Sequence of chain 1.C:
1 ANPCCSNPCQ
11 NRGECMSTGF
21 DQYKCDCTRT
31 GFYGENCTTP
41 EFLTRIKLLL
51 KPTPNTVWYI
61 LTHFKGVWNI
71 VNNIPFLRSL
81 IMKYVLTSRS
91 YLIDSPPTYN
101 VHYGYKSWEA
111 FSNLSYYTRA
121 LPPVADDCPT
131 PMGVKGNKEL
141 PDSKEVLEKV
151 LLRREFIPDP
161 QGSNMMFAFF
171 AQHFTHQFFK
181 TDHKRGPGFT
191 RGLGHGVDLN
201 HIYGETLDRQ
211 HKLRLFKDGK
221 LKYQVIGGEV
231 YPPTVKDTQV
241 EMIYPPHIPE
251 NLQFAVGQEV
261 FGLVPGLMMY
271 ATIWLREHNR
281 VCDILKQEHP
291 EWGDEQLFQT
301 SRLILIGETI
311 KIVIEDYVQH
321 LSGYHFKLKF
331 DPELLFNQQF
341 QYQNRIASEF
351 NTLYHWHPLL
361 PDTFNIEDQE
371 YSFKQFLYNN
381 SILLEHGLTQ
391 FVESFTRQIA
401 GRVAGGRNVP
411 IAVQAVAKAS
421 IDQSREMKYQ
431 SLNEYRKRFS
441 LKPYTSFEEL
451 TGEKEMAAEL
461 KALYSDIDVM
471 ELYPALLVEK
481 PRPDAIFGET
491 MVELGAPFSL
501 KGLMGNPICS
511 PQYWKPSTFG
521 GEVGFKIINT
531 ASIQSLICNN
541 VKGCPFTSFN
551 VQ

This small molecule binds to this protein.
Small molecule (SMILES): CC(=O)N[C@@H]1[C@@H](O)[C@H](O)[C@@H](CO)O[C@H]1O

Binding-site contacts:
Ligand atom O7 contacts residue LYS374 of chain 1.C at 4.1 Å.
Ligand atom O5 contacts residue ASN379 of chain 1.C at 2.4 Å (h-bond).
Ligand atom O6 contacts residue SER381 of chain 1.C at 3.8 Å.
Ligand atom C2 contacts residue ASN379 of chain 1.C at 2.5 Å.
Ligand atom C7 contacts residue ASN379 of chain 1.C at 3.4 Å.
Ligand atom C2 contacts residue GLN375 of chain 1.C at 4.4 Å.
Ligand atom C6 contacts residue ILE382 of chain 1.C at 4.1 Å (hydrophobic).
Ligand atom O6 contacts residue GLU385 of chain 1.C at 3.9 Å.
Ligand atom O7 contacts residue GLN375 of chain 1.C at 3.3 Å.
Ligand atom C1 contacts residue GLN375 of chain 1.C at 4.1 Å.
Ligand atom C4 contacts residue ASN379 of chain 1.C at 4.2 Å.
Ligand atom C5 contacts residue SER381 of chain 1.C at 4.0 Å.
Ligand atom O6 contacts residue ILE382 of chain 1.C at 3.9 Å.
Ligand atom C3 contacts residue ASN379 of chain 1.C at 3.8 Å.
Ligand atom C1 contacts residue SER381 of chain 1.C at 3.7 Å.
Ligand atom C5 contacts residue ILE382 of chain 1.C at 4.3 Å (hydrophobic).
Ligand atom O5 contacts residue SER381 of chain 1.C at 3.8 Å.
Ligand atom N2 contacts residue ASN379 of chain 1.C at 2.9 Å (h-bond).
Ligand atom C5 contacts residue ASN379 of chain 1.C at 3.7 Å.
Ligand atom O7 contacts residue ASN379 of chain 1.C at 3.6 Å.
Ligand atom C7 contacts residue GLN375 of chain 1.C at 4.3 Å.
Ligand atom C1 contacts residue ILE382 of chain 1.C at 4.1 Å (hydrophobic).
Ligand atom C1 contacts residue ASN379 of chain 1.C at 1.4 Å.
Ligand atom O5 contacts residue ILE382 of chain 1.C at 3.3 Å.
Ligand atom C6 contacts residue TYR371 of chain 1.C at 4.2 Å (hydrophobic).